Binding-site contacts:
Ligand atom CE1 contacts residue PRO47 of chain 1.C at 3.9 Å (hydrophobic).
Ligand atom N contacts residue GLU41 of chain 1.C at 2.8 Å (salt-bridge).
Ligand atom CD2 contacts residue SER46 of chain 1.C at 3.5 Å.
Ligand atom CB contacts residue SER46 of chain 1.C at 4.5 Å.
Ligand atom N contacts residue TYR1 of chain 1.K at 3.6 Å.
Ligand atom CZ contacts residue PRO47 of chain 1.C at 3.4 Å (hydrophobic).
Ligand atom O contacts residue PRO47 of chain 1.C at 3.4 Å.
Ligand atom CD1 contacts residue TYR1 of chain 1.K at 3.3 Å (hydrophobic).
Ligand atom CE2 contacts residue PRO45 of chain 1.C at 3.1 Å (hydrophobic).
Ligand atom O contacts residue GLU41 of chain 1.C at 3.9 Å.
Ligand atom N contacts residue ARG2 of chain 1.C at 3.9 Å.
Ligand atom CG contacts residue LEU44 of chain 1.C at 4.0 Å (hydrophobic).
Ligand atom CE2 contacts residue PRO47 of chain 1.C at 3.5 Å (hydrophobic).
Ligand atom CA contacts residue GLU41 of chain 1.C at 3.1 Å.
Ligand atom N contacts residue LEU44 of chain 1.C at 2.7 Å (h-bond).
Ligand atom CE2 contacts residue SER46 of chain 1.C at 3.6 Å.
Ligand atom O contacts residue CYS48 of chain 1.C at 2.9 Å (h-bond).
Ligand atom CG contacts residue SER46 of chain 1.C at 4.1 Å.
Ligand atom CB contacts residue GLU41 of chain 1.C at 3.8 Å.
Ligand atom O contacts residue SER46 of chain 1.C at 3.6 Å (h-bond).
Ligand atom CD2 contacts residue LEU44 of chain 1.C at 3.5 Å (hydrophobic).
Ligand atom CD2 contacts residue PRO45 of chain 1.C at 3.4 Å (hydrophobic).
Ligand atom C contacts residue TYR1 of chain 1.K at 1.3 Å (hydrophobic).
Ligand atom CZ contacts residue PRO45 of chain 1.C at 4.4 Å (hydrophobic).
Ligand atom CA contacts residue TYR1 of chain 1.K at 2.4 Å (hydrophobic).
Ligand atom CG contacts residue TYR1 of chain 1.K at 3.6 Å (hydrophobic).
Ligand atom CD1 contacts residue PRO47 of chain 1.C at 4.4 Å (hydrophobic).
Ligand atom CB contacts residue LEU44 of chain 1.C at 3.6 Å (hydrophobic).
Ligand atom C contacts residue SER46 of chain 1.C at 4.2 Å.
Ligand atom CG contacts residue PRO47 of chain 1.C at 4.4 Å (hydrophobic).
Ligand atom C contacts residue CYS48 of chain 1.C at 4.0 Å (hydrophobic).
Ligand atom CE1 contacts residue TYR1 of chain 1.K at 3.8 Å (hydrophobic).
Ligand atom C contacts residue GLU41 of chain 1.C at 4.0 Å.
Ligand atom CA contacts residue SER46 of chain 1.C at 4.0 Å.
Ligand atom N contacts residue SER46 of chain 1.C at 2.9 Å (h-bond).
Ligand atom O contacts residue TYR1 of chain 1.K at 2.3 Å (h-bond).
Ligand atom CA contacts residue LEU44 of chain 1.C at 3.7 Å (hydrophobic).
Ligand atom C contacts residue PRO47 of chain 1.C at 4.5 Å (hydrophobic).
Ligand atom CB contacts residue TYR1 of chain 1.K at 3.1 Å (hydrophobic).
Ligand atom CD2 contacts residue PRO47 of chain 1.C at 3.9 Å (hydrophobic).

Sequence of chain 1.C:
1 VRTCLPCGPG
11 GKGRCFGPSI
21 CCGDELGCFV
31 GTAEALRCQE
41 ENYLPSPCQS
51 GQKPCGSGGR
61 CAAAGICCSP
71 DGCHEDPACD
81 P

A small-molecule ligand and the protein it binds are described below.
Small molecule (SMILES): N[C@@H](Cc1ccccc1)C(=O)O